Binding-site contacts:
Ligand atom N7 contacts residue FND1 of chain 1.C at 0.0 Å (h-bond).
Ligand atom C33 contacts residue FND1 of chain 1.C at 0.0 Å.
Ligand atom O3 contacts residue FND1 of chain 1.C at 0.0 Å (h-bond).
Ligand atom C contacts residue FND1 of chain 1.C at 0.0 Å.
Ligand atom C17 contacts residue FND1 of chain 1.C at 0.1 Å.
Ligand atom N3 contacts residue FND1 of chain 1.C at 0.1 Å (h-bond).
Ligand atom O1 contacts residue FND1 of chain 1.C at 0.1 Å (h-bond).
Ligand atom C15 contacts residue FND1 of chain 1.C at 0.1 Å.
Ligand atom C21 contacts residue FND1 of chain 1.C at 0.1 Å.
Ligand atom O2 contacts residue FND1 of chain 1.C at 0.1 Å (h-bond).
Ligand atom C4 contacts residue FND1 of chain 1.C at 0.0 Å.
Ligand atom N6 contacts residue FND1 of chain 1.C at 0.0 Å (h-bond).
Ligand atom N8 contacts residue FND1 of chain 1.C at 0.0 Å (h-bond).
Ligand atom C1 contacts residue FND1 of chain 1.C at 0.0 Å.
Ligand atom C28 contacts residue FND1 of chain 1.C at 0.1 Å.
Ligand atom C13 contacts residue FND1 of chain 1.C at 0.1 Å.
Ligand atom C5 contacts residue FND1 of chain 1.C at 0.1 Å.
Ligand atom C14 contacts residue FND1 of chain 1.C at 0.1 Å.
Ligand atom C36 contacts residue FND1 of chain 1.C at 0.0 Å.
Ligand atom C12 contacts residue FND1 of chain 1.C at 0.0 Å.
Ligand atom C16 contacts residue FND1 of chain 1.C at 0.1 Å.
Ligand atom C2 contacts residue FND1 of chain 1.C at 0.1 Å.
Ligand atom C19 contacts residue FND1 of chain 1.C at 0.1 Å.
Ligand atom C22 contacts residue FND1 of chain 1.C at 0.1 Å.
Ligand atom N1 contacts residue FND1 of chain 1.C at 0.1 Å (h-bond).
Ligand atom C37 contacts residue FND1 of chain 1.C at 0.0 Å.
Ligand atom C6 contacts residue FND1 of chain 1.C at 0.0 Å.
Ligand atom C25 contacts residue FND1 of chain 1.C at 0.0 Å.
Ligand atom C26 contacts residue FND1 of chain 1.C at 0.0 Å.
Ligand atom C3 contacts residue FND1 of chain 1.C at 0.0 Å.
Ligand atom C11 contacts residue FND1 of chain 1.C at 0.0 Å.
Ligand atom C23 contacts residue FND1 of chain 1.C at 0.1 Å.
Ligand atom N2 contacts residue FND1 of chain 1.C at 0.1 Å (h-bond).
Ligand atom C35 contacts residue FND1 of chain 1.C at 0.0 Å.
Ligand atom C30 contacts residue FND1 of chain 1.C at 0.0 Å.
Ligand atom C20 contacts residue FND1 of chain 1.C at 0.1 Å.
Ligand atom C27 contacts residue FND1 of chain 1.C at 0.1 Å.
Ligand atom N4 contacts residue FND1 of chain 1.C at 0.0 Å (h-bond).
Ligand atom C24 contacts residue FND1 of chain 1.C at 0.0 Å.
Ligand atom C18 contacts residue FND1 of chain 1.C at 0.1 Å.

The protein below binds the small molecule below.
Small molecule (SMILES): CC[C@@H](C)N1c2ccccc2C(=O)N(C)c2cnc(Nc3ccc(C(=O)N4CCC(N5CCN(C)CC5)CC4)cc3OC)nc21

Sequence of chain 1.A:
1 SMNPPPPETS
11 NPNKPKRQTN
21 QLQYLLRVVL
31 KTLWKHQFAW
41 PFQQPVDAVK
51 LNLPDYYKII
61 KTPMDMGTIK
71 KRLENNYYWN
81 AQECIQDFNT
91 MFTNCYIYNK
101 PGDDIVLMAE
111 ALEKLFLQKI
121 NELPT